Binding-site contacts:
Ligand atom C5' contacts residue HIS24 of chain 6.A at 3.6 Å.
Ligand atom C6 contacts residue VAL197 of chain 1.A at 3.9 Å (hydrophobic).
Ligand atom N3 contacts residue PHE179 of chain 1.A at 3.9 Å.
Ligand atom C6 contacts residue GLY112 of chain 1.A at 3.8 Å.
Ligand atom O2' contacts residue GLU200 of chain 1.A at 2.8 Å (salt-bridge).
Ligand atom C1' contacts residue SER110 of chain 1.A at 3.6 Å.
Ligand atom C8 contacts residue CYS111 of chain 1.A at 3.8 Å (hydrophobic).
Ligand atom C2 contacts residue PHE179 of chain 1.A at 3.7 Å (hydrophobic).
Ligand atom N3 contacts residue GLU198 of chain 1.A at 3.8 Å.
Ligand atom C5 contacts residue GLY112 of chain 1.A at 3.6 Å.
Ligand atom C7 contacts residue CYS111 of chain 1.A at 3.7 Å (hydrophobic).
Ligand atom O3' contacts residue GLU200 of chain 1.A at 2.5 Å (salt-bridge).
Ligand atom C2 contacts residue VAL197 of chain 1.A at 3.7 Å (hydrophobic).
Ligand atom C4 contacts residue VAL197 of chain 1.A at 3.7 Å (hydrophobic).
Ligand atom O5' contacts residue PHE179 of chain 1.A at 3.5 Å.
Ligand atom N3 contacts residue VAL197 of chain 1.A at 3.6 Å.
Ligand atom O2' contacts residue ARG107 of chain 1.A at 2.8 Å (salt-bridge).
Ligand atom O2' contacts residue SER110 of chain 1.A at 3.6 Å.
Ligand atom C5' contacts residue MET84 of chain 1.A at 4.0 Å (hydrophobic).
Ligand atom O2' contacts residue MET199 of chain 1.A at 3.5 Å (h-bond).
Ligand atom N1 contacts residue VAL197 of chain 1.A at 3.8 Å.
Ligand atom C5 contacts residue VAL197 of chain 1.A at 3.9 Å (hydrophobic).
Ligand atom N1 contacts residue PHE179 of chain 1.A at 3.7 Å.
Ligand atom N6 contacts residue ASP223 of chain 1.A at 3.6 Å (salt-bridge).
Ligand atom O2' contacts residue GLU198 of chain 1.A at 3.2 Å.
Ligand atom C2' contacts residue GLU200 of chain 1.A at 3.8 Å.
Ligand atom C2' contacts residue MET199 of chain 1.A at 3.7 Å (hydrophobic).
Ligand atom C7 contacts residue SER222 of chain 1.A at 3.1 Å.
Ligand atom N3 contacts residue MET199 of chain 1.A at 3.9 Å.
Ligand atom C8 contacts residue SER110 of chain 1.A at 3.3 Å.
Ligand atom C6 contacts residue PHE179 of chain 1.A at 3.8 Å (hydrophobic).
Ligand atom C8 contacts residue SER222 of chain 1.A at 3.5 Å.
Ligand atom O5' contacts residue ARG63 of chain 6.A at 4.0 Å.
Ligand atom C7 contacts residue GLY112 of chain 1.A at 3.4 Å.
Ligand atom C3' contacts residue GLU200 of chain 1.A at 3.8 Å.
Ligand atom N6 contacts residue VAL225 of chain 1.A at 3.8 Å.
Ligand atom C3' contacts residue MET199 of chain 1.A at 3.9 Å (hydrophobic).
Ligand atom C2' contacts residue GLU198 of chain 1.A at 3.7 Å.
Ligand atom O5' contacts residue HIS24 of chain 6.A at 3.1 Å (h-bond).
Ligand atom N6 contacts residue GLY112 of chain 1.A at 3.6 Å.

Sequence of chain 1.A:
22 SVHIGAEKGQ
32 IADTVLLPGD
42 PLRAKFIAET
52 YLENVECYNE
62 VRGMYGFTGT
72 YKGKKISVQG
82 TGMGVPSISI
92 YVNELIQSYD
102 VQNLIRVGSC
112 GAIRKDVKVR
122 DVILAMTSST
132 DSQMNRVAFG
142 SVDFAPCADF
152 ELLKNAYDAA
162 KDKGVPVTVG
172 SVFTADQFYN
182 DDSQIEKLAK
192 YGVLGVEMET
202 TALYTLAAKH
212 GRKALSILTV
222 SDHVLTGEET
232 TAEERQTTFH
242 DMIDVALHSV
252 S

Sequence of chain 6.A:
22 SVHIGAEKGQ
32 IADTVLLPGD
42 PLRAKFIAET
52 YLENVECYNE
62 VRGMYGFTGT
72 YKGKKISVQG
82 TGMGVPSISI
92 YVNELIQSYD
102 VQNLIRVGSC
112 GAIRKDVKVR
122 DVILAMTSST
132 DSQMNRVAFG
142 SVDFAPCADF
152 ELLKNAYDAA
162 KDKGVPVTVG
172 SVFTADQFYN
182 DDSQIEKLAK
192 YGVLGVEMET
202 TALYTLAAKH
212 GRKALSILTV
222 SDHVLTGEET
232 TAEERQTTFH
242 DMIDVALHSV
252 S

A small-molecule ligand and the protein it binds are described below.
Small molecule (SMILES): Nc1ncnc2c1ccn2[C@@H]1O[C@H](CO)[C@@H](O)[C@H]1O